Sequence of chain 2.D:
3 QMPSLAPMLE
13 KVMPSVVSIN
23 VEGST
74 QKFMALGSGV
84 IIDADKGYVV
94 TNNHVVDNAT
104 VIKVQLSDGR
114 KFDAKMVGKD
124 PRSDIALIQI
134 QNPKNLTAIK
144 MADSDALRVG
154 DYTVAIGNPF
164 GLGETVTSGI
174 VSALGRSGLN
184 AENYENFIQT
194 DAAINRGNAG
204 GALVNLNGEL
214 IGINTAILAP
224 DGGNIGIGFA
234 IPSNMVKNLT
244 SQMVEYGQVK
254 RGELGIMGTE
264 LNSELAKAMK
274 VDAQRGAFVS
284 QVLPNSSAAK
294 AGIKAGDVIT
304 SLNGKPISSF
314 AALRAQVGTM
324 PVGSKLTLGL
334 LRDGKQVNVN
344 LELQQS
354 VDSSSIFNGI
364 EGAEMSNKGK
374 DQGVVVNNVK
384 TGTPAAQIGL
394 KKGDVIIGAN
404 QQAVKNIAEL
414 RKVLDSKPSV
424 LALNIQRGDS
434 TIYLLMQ

Binding-site contacts:
Ligand atom CB contacts residue ILE220 of chain 2.D at 3.7 Å (hydrophobic).
Ligand atom CA contacts residue LEU221 of chain 2.D at 4.3 Å (hydrophobic).
Ligand atom C contacts residue HIS97 of chain 2.D at 4.0 Å.
Ligand atom CG2 contacts residue ILE220 of chain 2.D at 3.8 Å (hydrophobic).
Ligand atom CA contacts residue ILE220 of chain 2.D at 3.6 Å (hydrophobic).
Ligand atom CD1 contacts residue ASN201 of chain 2.D at 4.2 Å.
Ligand atom CB contacts residue ASN198 of chain 2.D at 3.7 Å.
Ligand atom CD1 contacts residue ALA219 of chain 2.D at 4.0 Å (hydrophobic).
Ligand atom CG1 contacts residue ALA219 of chain 2.D at 3.8 Å (hydrophobic).
Ligand atom O contacts residue LEU221 of chain 2.D at 3.6 Å.
Ligand atom CG1 contacts residue THR218 of chain 2.D at 3.1 Å.
Ligand atom C contacts residue HIS97 of chain 2.D at 4.2 Å.
Ligand atom CD1 contacts residue ILE220 of chain 2.D at 4.0 Å (hydrophobic).
Ligand atom C contacts residue GLY200 of chain 2.D at 4.2 Å.
Ligand atom CB contacts residue GLY200 of chain 2.D at 4.1 Å.
Ligand atom C contacts residue ALA202 of chain 2.D at 4.0 Å (hydrophobic).
Ligand atom CG2 contacts residue ASN198 of chain 2.D at 3.4 Å.
Ligand atom O contacts residue ILE220 of chain 2.D at 2.8 Å (h-bond).
Ligand atom C contacts residue ILE220 of chain 2.D at 3.5 Å (hydrophobic).
Ligand atom CB contacts residue HIS97 of chain 2.D at 4.2 Å.
Ligand atom CD1 contacts residue ILE197 of chain 2.D at 3.5 Å (hydrophobic).
Ligand atom O contacts residue ARG199 of chain 2.D at 3.8 Å.
Ligand atom CA contacts residue ARG199 of chain 2.D at 4.1 Å.
Ligand atom CD1 contacts residue ALA202 of chain 2.D at 3.6 Å (hydrophobic).
Ligand atom CD1 contacts residue THR218 of chain 2.D at 3.4 Å.
Ligand atom CB contacts residue LEU182 of chain 2.D at 3.7 Å (hydrophobic).
Ligand atom CB contacts residue LEU182 of chain 2.D at 4.3 Å (hydrophobic).
Ligand atom CG1 contacts residue ALA202 of chain 2.D at 3.6 Å (hydrophobic).
Ligand atom CD1 contacts residue ASN198 of chain 2.D at 4.3 Å.
Ligand atom CB contacts residue ALA222 of chain 2.D at 4.3 Å (hydrophobic).
Ligand atom O contacts residue GLY200 of chain 2.D at 3.8 Å.
Ligand atom SG contacts residue LEU182 of chain 2.D at 4.0 Å.
Ligand atom C contacts residue ALA219 of chain 2.D at 4.2 Å (hydrophobic).
Ligand atom CB contacts residue ALA202 of chain 2.D at 4.3 Å (hydrophobic).
Ligand atom CB contacts residue ARG199 of chain 2.D at 3.8 Å.
Ligand atom O contacts residue ALA219 of chain 2.D at 3.1 Å.
Ligand atom CG2 contacts residue ARG199 of chain 2.D at 3.5 Å.
Ligand atom CA contacts residue ALA219 of chain 2.D at 4.1 Å (hydrophobic).
Ligand atom N contacts residue ILE220 of chain 2.D at 3.0 Å (h-bond).
Ligand atom N contacts residue THR218 of chain 2.D at 4.2 Å.

The protein below binds the small molecule below.
Small molecule (SMILES): CC[C@H](C)[C@@H](C=O)NC(=O)[C@H](C)NC(=O)[C@H](C)NC(=O)[C@H](C)NC(=O)[C@@H](N)CS